Sequence of chain 1.F:
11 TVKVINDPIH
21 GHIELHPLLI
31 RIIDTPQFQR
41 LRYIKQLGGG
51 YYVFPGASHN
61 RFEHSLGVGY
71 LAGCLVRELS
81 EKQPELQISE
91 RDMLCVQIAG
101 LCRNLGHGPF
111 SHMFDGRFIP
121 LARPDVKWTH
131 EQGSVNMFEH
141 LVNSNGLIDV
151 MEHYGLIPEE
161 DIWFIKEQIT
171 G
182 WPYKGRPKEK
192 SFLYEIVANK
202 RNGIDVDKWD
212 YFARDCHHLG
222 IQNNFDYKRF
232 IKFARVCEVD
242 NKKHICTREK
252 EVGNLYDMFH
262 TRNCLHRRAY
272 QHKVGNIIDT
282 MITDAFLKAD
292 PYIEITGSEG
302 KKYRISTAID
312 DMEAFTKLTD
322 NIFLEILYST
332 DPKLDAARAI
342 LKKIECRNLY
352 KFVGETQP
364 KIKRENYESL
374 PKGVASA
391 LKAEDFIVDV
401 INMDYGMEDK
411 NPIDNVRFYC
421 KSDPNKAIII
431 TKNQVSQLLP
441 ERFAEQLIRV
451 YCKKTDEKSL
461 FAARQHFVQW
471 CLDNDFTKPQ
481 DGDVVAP

Binding-site contacts:
Ligand atom O3' contacts residue ASN16 of chain 1.C at 3.3 Å (h-bond).
Ligand atom O6 contacts residue ARG269 of chain 1.F at 3.4 Å.
Ligand atom C6 contacts residue ARG230 of chain 1.E at 3.5 Å.
Ligand atom C2' contacts residue PHE54 of chain 1.F at 3.4 Å (hydrophobic).
Ligand atom C1' contacts residue PHE54 of chain 1.F at 3.4 Å (hydrophobic).
Ligand atom C4 contacts residue ARG230 of chain 1.E at 3.2 Å.
Ligand atom N9 contacts residue ARG230 of chain 1.E at 3.5 Å (salt-bridge).
Ligand atom C5 contacts residue ARG230 of chain 1.E at 3.3 Å.
Ligand atom O2B contacts residue MG1 of chain 1.V at 2.2 Å.
Ligand atom O1B contacts residue DGT1 of chain 1.W at 3.5 Å.
Ligand atom N2 contacts residue ASP227 of chain 1.E at 3.1 Å (salt-bridge).
Ligand atom O3G contacts residue MG1 of chain 1.V at 2.0 Å.
Ligand atom N2 contacts residue ASN16 of chain 1.C at 3.3 Å (h-bond).
Ligand atom O1A contacts residue ARG230 of chain 1.E at 2.8 Å (salt-bridge).
Ligand atom C2 contacts residue ILE222 of chain 1.F at 3.5 Å (hydrophobic).
Ligand atom PG contacts residue ARG249 of chain 1.E at 3.5 Å.
Ligand atom O1B contacts residue LYS274 of chain 1.F at 2.8 Å (salt-bridge).
Ligand atom O2B contacts residue DGT1 of chain 1.W at 2.8 Å (h-bond).
Ligand atom O1A contacts residue LYS251 of chain 1.E at 2.8 Å (salt-bridge).
Ligand atom O3B contacts residue LYS274 of chain 1.F at 3.1 Å (salt-bridge).
Ligand atom O1B contacts residue HIS273 of chain 1.F at 2.9 Å (h-bond).
Ligand atom O3A contacts residue DGT1 of chain 1.W at 3.3 Å (h-bond).
Ligand atom N2 contacts residue HIS22 of chain 1.C at 3.5 Å.
Ligand atom O2G contacts residue LYS421 of chain 1.E at 2.4 Å (salt-bridge).
Ligand atom O2G contacts residue ARG249 of chain 1.E at 3.0 Å (salt-bridge).
Ligand atom N1 contacts residue ARG230 of chain 1.E at 3.5 Å.
Ligand atom N9 contacts residue PHE54 of chain 1.F at 3.5 Å.
Ligand atom O3A contacts residue LYS251 of chain 1.E at 3.3 Å (salt-bridge).
Ligand atom O1B contacts residue VAL275 of chain 1.F at 3.4 Å.
Ligand atom O3' contacts residue VAL53 of chain 1.F at 2.6 Å (h-bond).
Ligand atom O3G contacts residue DGT1 of chain 1.W at 2.8 Å (h-bond).
Ligand atom O6 contacts residue ASN255 of chain 1.E at 3.0 Å (h-bond).
Ligand atom O1G contacts residue ARG249 of chain 1.E at 2.4 Å (salt-bridge).
Ligand atom N7 contacts residue ARG230 of chain 1.E at 3.3 Å (salt-bridge).
Ligand atom O2A contacts residue HIS273 of chain 1.F at 2.9 Å.
Ligand atom N3 contacts residue ARG230 of chain 1.E at 3.5 Å (salt-bridge).
Ligand atom PG contacts residue MG1 of chain 1.V at 3.2 Å.
Ligand atom O1G contacts residue LYS251 of chain 1.E at 3.0 Å (salt-bridge).
Ligand atom C3' contacts residue VAL53 of chain 1.F at 3.5 Å (hydrophobic).
Ligand atom O4' contacts residue ARG230 of chain 1.E at 3.0 Å (salt-bridge).

Sequence of chain 1.E:
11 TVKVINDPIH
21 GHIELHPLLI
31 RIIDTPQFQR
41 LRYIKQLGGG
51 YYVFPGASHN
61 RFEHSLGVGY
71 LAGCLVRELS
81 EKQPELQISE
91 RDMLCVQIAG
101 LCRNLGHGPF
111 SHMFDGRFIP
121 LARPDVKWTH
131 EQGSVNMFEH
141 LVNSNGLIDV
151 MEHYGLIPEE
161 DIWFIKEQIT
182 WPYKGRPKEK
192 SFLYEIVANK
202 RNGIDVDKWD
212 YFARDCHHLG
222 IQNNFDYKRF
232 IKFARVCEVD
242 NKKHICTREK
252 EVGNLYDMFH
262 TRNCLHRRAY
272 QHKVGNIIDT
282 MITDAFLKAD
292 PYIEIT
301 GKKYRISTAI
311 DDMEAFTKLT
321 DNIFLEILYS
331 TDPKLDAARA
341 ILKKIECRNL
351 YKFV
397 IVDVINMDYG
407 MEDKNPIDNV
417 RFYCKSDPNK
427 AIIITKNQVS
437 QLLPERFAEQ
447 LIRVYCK

This small molecule binds to this protein.
Small molecule (SMILES): Nc1nc2c(ncn2[C@H]2C[C@H](O)[C@@H](CO[P](=O)(O)O[P](=O)(O)OP(=O)(O)O)O2)c(=O)[nH]1

Sequence of chain 1.C:
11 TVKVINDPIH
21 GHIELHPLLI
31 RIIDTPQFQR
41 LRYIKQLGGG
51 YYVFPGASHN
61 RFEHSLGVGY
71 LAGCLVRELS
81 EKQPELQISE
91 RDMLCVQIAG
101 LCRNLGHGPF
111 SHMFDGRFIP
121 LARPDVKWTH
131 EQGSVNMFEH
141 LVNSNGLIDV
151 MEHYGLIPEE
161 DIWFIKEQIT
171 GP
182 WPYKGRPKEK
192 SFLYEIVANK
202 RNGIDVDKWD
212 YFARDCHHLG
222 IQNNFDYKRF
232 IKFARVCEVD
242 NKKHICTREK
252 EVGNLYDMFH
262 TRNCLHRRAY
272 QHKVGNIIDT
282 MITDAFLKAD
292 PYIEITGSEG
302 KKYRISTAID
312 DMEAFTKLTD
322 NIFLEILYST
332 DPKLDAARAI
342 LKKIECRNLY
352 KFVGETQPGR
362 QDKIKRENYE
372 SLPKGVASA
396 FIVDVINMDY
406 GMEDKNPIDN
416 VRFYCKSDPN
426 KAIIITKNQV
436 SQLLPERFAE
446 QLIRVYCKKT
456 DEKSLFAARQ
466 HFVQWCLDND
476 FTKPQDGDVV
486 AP